A small-molecule ligand and the protein it binds are described below.
Small molecule (SMILES): Cc1cc(CCCCCOc2ccc(C3=NCCO3)cc2)on1

Sequence of chain 20.A:
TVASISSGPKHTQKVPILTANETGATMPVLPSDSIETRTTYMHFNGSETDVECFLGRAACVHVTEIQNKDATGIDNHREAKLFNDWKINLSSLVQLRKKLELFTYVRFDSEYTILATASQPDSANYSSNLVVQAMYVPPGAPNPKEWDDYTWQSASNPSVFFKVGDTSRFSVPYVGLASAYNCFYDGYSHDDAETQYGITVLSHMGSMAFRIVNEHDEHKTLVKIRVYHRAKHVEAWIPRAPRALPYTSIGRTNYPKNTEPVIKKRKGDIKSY

Sequence of chain 20.C:
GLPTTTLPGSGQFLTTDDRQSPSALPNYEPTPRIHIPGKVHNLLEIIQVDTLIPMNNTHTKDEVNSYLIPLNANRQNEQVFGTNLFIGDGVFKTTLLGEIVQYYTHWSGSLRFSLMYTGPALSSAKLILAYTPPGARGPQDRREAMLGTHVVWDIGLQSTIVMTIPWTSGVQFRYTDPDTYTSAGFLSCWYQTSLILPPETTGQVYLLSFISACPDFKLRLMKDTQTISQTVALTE

Binding-site contacts:
Ligand atom C1B contacts residue ILE104 of chain 20.A at 4.0 Å (hydrophobic).
Ligand atom C4 contacts residue TYR197 of chain 20.A at 3.8 Å (hydrophobic).
Ligand atom C6B contacts residue TYR128 of chain 20.A at 3.3 Å (hydrophobic).
Ligand atom C2A contacts residue PHE186 of chain 20.A at 3.3 Å (hydrophobic).
Ligand atom C2A contacts residue TYR152 of chain 20.A at 3.6 Å (hydrophobic).
Ligand atom C5A contacts residue PHE186 of chain 20.A at 3.5 Å (hydrophobic).
Ligand atom C2C contacts residue TYR197 of chain 20.A at 3.7 Å (hydrophobic).
Ligand atom O1A contacts residue PHE186 of chain 20.A at 3.0 Å.
Ligand atom O1B contacts residue TYR128 of chain 20.A at 3.4 Å (h-bond).
Ligand atom C4C contacts residue VAL191 of chain 20.A at 3.0 Å (hydrophobic).
Ligand atom O1 contacts residue MET221 of chain 20.A at 3.8 Å.
Ligand atom C2C contacts residue MET221 of chain 20.A at 3.8 Å (hydrophobic).
Ligand atom C5B contacts residue TYR128 of chain 20.A at 4.0 Å (hydrophobic).
Ligand atom C1B contacts residue TYR128 of chain 20.A at 3.6 Å (hydrophobic).
Ligand atom C4C contacts residue VAL188 of chain 20.A at 3.7 Å (hydrophobic).
Ligand atom C3B contacts residue VAL188 of chain 20.A at 3.8 Å (hydrophobic).
Ligand atom C5B contacts residue PHE186 of chain 20.A at 3.9 Å (hydrophobic).
Ligand atom C1B contacts residue VAL188 of chain 20.A at 3.8 Å (hydrophobic).
Ligand atom N3A contacts residue PHE186 of chain 20.A at 4.0 Å.
Ligand atom C2B contacts residue VAL188 of chain 20.A at 3.5 Å (hydrophobic).
Ligand atom C5A contacts residue VAL176 of chain 20.A at 3.6 Å (hydrophobic).
Ligand atom C4B contacts residue TYR152 of chain 20.A at 3.8 Å (hydrophobic).
Ligand atom C1C contacts residue TYR128 of chain 20.A at 3.7 Å (hydrophobic).
Ligand atom C5A contacts residue ALA150 of chain 20.A at 3.6 Å (hydrophobic).
Ligand atom N3A contacts residue TYR152 of chain 20.A at 3.5 Å.
Ligand atom C1C contacts residue LEU106 of chain 20.A at 3.8 Å (hydrophobic).
Ligand atom C5C contacts residue VAL191 of chain 20.A at 3.8 Å (hydrophobic).
Ligand atom C4B contacts residue PHE186 of chain 20.A at 3.6 Å (hydrophobic).
Ligand atom C6B contacts residue ILE104 of chain 20.A at 3.6 Å (hydrophobic).
Ligand atom N3A contacts residue ALA24 of chain 20.C at 3.8 Å.
Ligand atom N3A contacts residue PRO174 of chain 20.A at 3.7 Å.
Ligand atom C3B contacts residue TYR152 of chain 20.A at 3.7 Å (hydrophobic).
Ligand atom C3C contacts residue TYR128 of chain 20.A at 3.4 Å (hydrophobic).
Ligand atom C4A contacts residue PRO174 of chain 20.A at 3.1 Å (hydrophobic).
Ligand atom C4 contacts residue LEU106 of chain 20.A at 3.9 Å (hydrophobic).
Ligand atom N2 contacts residue LEU106 of chain 20.A at 3.8 Å.
Ligand atom C5 contacts residue LEU106 of chain 20.A at 3.8 Å (hydrophobic).
Ligand atom O1B contacts residue ILE104 of chain 20.A at 3.9 Å.
Ligand atom O1 contacts residue LEU106 of chain 20.A at 3.8 Å.
Ligand atom C5B contacts residue MET224 of chain 20.A at 3.9 Å (hydrophobic).